This small molecule binds to this protein.
Small molecule (SMILES): CC(=O)N[C@@H]1[C@@H](O)[C@H](O)[C@@H](CO)O[C@H]1O

Binding-site contacts:
Ligand atom C4 contacts residue ASN687 of chain 1.B at 4.2 Å.
Ligand atom C8 contacts residue ASN687 of chain 1.B at 4.2 Å.
Ligand atom O7 contacts residue PRO686 of chain 1.B at 4.4 Å.
Ligand atom N2 contacts residue PRO686 of chain 1.B at 4.2 Å.
Ligand atom C5 contacts residue ASN687 of chain 1.B at 3.7 Å.
Ligand atom C7 contacts residue PRO686 of chain 1.B at 4.3 Å (hydrophobic).
Ligand atom O6 contacts residue ASN687 of chain 1.B at 4.3 Å.
Ligand atom O5 contacts residue ASN687 of chain 1.B at 2.4 Å (h-bond).
Ligand atom O6 contacts residue LYS487 of chain 1.B at 4.3 Å.
Ligand atom C1 contacts residue ASN687 of chain 1.B at 1.4 Å.
Ligand atom C2 contacts residue ASN687 of chain 1.B at 2.5 Å.
Ligand atom C7 contacts residue ASN687 of chain 1.B at 4.0 Å.
Ligand atom C8 contacts residue LYS484 of chain 1.B at 3.8 Å.
Ligand atom C3 contacts residue ASN687 of chain 1.B at 3.8 Å.
Ligand atom N2 contacts residue ASN687 of chain 1.B at 2.9 Å (h-bond).

Sequence of chain 1.B:
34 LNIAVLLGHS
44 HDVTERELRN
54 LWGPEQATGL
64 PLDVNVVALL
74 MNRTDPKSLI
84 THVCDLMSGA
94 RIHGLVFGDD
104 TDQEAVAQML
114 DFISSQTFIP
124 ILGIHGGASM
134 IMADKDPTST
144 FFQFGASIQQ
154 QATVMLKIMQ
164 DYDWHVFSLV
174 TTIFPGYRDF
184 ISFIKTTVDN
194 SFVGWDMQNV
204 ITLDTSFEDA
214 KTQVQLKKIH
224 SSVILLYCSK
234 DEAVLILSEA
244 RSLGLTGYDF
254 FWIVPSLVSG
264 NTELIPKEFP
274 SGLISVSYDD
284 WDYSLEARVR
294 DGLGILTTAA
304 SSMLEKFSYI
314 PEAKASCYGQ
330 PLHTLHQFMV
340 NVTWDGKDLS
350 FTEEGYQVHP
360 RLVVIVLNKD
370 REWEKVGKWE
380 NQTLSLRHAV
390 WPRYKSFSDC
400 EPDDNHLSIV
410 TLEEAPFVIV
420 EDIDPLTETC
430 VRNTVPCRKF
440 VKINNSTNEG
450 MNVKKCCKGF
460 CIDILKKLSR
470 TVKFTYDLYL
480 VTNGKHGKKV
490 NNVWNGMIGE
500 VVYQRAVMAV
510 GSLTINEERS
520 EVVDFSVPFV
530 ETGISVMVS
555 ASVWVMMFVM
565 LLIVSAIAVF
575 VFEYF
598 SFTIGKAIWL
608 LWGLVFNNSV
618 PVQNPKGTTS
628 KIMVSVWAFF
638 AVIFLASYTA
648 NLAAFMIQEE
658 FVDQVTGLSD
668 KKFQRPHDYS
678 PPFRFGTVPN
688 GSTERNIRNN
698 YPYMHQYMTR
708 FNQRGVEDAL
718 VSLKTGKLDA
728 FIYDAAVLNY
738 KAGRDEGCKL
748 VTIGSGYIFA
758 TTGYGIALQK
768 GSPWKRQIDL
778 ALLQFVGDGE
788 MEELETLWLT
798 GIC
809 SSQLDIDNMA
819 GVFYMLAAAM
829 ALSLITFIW